A small-molecule ligand and the protein it binds are described below.
Small molecule (SMILES): Cc1cc(N)nc2cc(-c3cccc(CN)c3)ccc12

Sequence of chain 1.B:
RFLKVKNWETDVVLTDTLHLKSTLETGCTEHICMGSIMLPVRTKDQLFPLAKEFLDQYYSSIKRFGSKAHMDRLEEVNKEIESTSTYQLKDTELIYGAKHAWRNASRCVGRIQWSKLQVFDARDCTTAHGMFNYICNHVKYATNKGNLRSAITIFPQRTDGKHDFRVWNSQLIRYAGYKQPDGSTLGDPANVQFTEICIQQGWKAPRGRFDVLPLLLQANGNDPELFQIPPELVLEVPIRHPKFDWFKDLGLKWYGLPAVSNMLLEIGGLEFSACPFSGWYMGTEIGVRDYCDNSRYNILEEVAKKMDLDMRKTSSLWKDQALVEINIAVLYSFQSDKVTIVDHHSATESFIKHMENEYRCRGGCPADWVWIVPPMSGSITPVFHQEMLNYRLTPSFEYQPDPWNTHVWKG

Binding-site contacts:
Ligand atom C10 contacts residue HEM1 of chain 1.H at 3.8 Å.
Ligand atom C09 contacts residue GLU296 of chain 1.B at 3.6 Å.
Ligand atom C05 contacts residue VAL271 of chain 1.B at 4.0 Å (hydrophobic).
Ligand atom C07 contacts residue VAL271 of chain 1.B at 3.2 Å (hydrophobic).
Ligand atom C05 contacts residue HEM1 of chain 1.H at 3.9 Å.
Ligand atom N02 contacts residue TYR292 of chain 1.B at 3.8 Å.
Ligand atom N02 contacts residue GLU296 of chain 1.B at 2.6 Å (salt-bridge).
Ligand atom C02 contacts residue TRP291 of chain 1.B at 4.0 Å (hydrophobic).
Ligand atom C11 contacts residue HEM1 of chain 1.H at 3.2 Å.
Ligand atom C03 contacts residue HEM1 of chain 1.H at 3.3 Å.
Ligand atom C04 contacts residue HEM1 of chain 1.H at 3.6 Å.
Ligand atom C24 contacts residue TYR410 of chain 1.B at 3.5 Å (hydrophobic).
Ligand atom C23 contacts residue HEM1 of chain 1.H at 3.7 Å.
Ligand atom C06 contacts residue PHE288 of chain 1.B at 3.6 Å (hydrophobic).
Ligand atom N02 contacts residue HEM1 of chain 1.H at 3.5 Å.
Ligand atom C02 contacts residue GLU296 of chain 1.B at 3.4 Å.
Ligand atom C08 contacts residue VAL271 of chain 1.B at 3.7 Å (hydrophobic).
Ligand atom C03 contacts residue PRO269 of chain 1.B at 4.0 Å (hydrophobic).
Ligand atom N02 contacts residue PRO269 of chain 1.B at 3.8 Å.
Ligand atom C02 contacts residue HEM1 of chain 1.H at 3.5 Å.
Ligand atom C27 contacts residue HEM1 of chain 1.H at 3.6 Å.
Ligand atom C09 contacts residue HEM1 of chain 1.H at 3.7 Å.
Ligand atom C11 contacts residue GLY290 of chain 1.B at 3.9 Å.
Ligand atom C22 contacts residue HEM1 of chain 1.H at 3.8 Å.
Ligand atom C25 contacts residue HEM1 of chain 1.H at 3.4 Å.
Ligand atom N02 contacts residue TRP291 of chain 1.B at 2.9 Å (h-bond).
Ligand atom C06 contacts residue HEM1 of chain 1.H at 3.6 Å.
Ligand atom C11 contacts residue PHE288 of chain 1.B at 3.8 Å (hydrophobic).
Ligand atom C26 contacts residue HEM1 of chain 1.H at 3.3 Å.
Ligand atom C02 contacts residue PRO269 of chain 1.B at 4.0 Å (hydrophobic).
Ligand atom C07 contacts residue PHE288 of chain 1.B at 4.0 Å (hydrophobic).
Ligand atom C24 contacts residue TRP382 of chain 1.B at 3.9 Å (hydrophobic).
Ligand atom C07 contacts residue HEM1 of chain 1.H at 3.7 Å.
Ligand atom C10 contacts residue GLU296 of chain 1.B at 3.6 Å.
Ligand atom N01 contacts residue GLU296 of chain 1.B at 2.8 Å (salt-bridge).
Ligand atom C21 contacts residue HEM1 of chain 1.H at 3.8 Å.
Ligand atom N01 contacts residue HEM1 of chain 1.H at 3.7 Å.
Ligand atom C08 contacts residue HEM1 of chain 1.H at 3.9 Å.
Ligand atom C25 contacts residue TYR410 of chain 1.B at 3.0 Å (hydrophobic).
Ligand atom C06 contacts residue VAL271 of chain 1.B at 3.4 Å (hydrophobic).